Binding-site contacts:
Ligand atom C5 contacts residue ASN285 of chain 1.A at 3.7 Å.
Ligand atom C1 contacts residue ASN285 of chain 1.A at 1.5 Å.
Ligand atom C3 contacts residue ASN285 of chain 1.A at 3.9 Å.
Ligand atom C2 contacts residue ASN285 of chain 1.A at 2.5 Å.
Ligand atom C8 contacts residue SER45 of chain 1.A at 3.9 Å.
Ligand atom C6 contacts residue GLU69 of chain 1.B at 4.2 Å.
Ligand atom C5 contacts residue ASN298 of chain 1.A at 4.1 Å.
Ligand atom C6 contacts residue ASN298 of chain 1.A at 4.3 Å.
Ligand atom O6 contacts residue GLU69 of chain 1.B at 3.0 Å (salt-bridge).
Ligand atom C1 contacts residue VAL297 of chain 1.A at 3.5 Å (hydrophobic).
Ligand atom C2 contacts residue VAL297 of chain 1.A at 3.9 Å (hydrophobic).
Ligand atom N2 contacts residue ASN285 of chain 1.A at 3.0 Å (h-bond).
Ligand atom O6 contacts residue LYS299 of chain 1.A at 3.6 Å.
Ligand atom O7 contacts residue ASN285 of chain 1.A at 3.3 Å (h-bond).
Ligand atom O5 contacts residue ASN285 of chain 1.A at 2.4 Å (h-bond).
Ligand atom O6 contacts residue ASN298 of chain 1.A at 3.4 Å (h-bond).
Ligand atom C1 contacts residue ASN298 of chain 1.A at 4.2 Å.
Ligand atom C8 contacts residue ASN285 of chain 1.A at 4.0 Å.
Ligand atom C4 contacts residue ASN285 of chain 1.A at 4.2 Å.
Ligand atom C7 contacts residue ASN285 of chain 1.A at 3.1 Å.
Ligand atom N2 contacts residue VAL297 of chain 1.A at 3.4 Å (h-bond).
Ligand atom C8 contacts residue VAL297 of chain 1.A at 3.8 Å (hydrophobic).
Ligand atom C8 contacts residue ASN296 of chain 1.A at 4.3 Å.
Ligand atom C7 contacts residue VAL297 of chain 1.A at 4.0 Å (hydrophobic).
Ligand atom O5 contacts residue ASN298 of chain 1.A at 3.8 Å.

Sequence of chain 1.A:
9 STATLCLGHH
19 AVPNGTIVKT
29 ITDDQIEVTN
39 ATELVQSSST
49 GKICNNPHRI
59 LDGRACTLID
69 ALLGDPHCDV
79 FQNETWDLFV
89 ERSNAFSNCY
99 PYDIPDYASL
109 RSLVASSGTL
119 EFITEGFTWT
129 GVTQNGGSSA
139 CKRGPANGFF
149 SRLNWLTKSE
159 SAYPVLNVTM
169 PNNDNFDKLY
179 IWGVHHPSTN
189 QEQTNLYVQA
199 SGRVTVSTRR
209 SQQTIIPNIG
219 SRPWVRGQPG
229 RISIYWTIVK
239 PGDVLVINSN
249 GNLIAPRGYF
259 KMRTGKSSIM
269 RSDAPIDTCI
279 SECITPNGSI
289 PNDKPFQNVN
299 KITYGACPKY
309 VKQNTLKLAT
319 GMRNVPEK

Sequence of chain 1.B:
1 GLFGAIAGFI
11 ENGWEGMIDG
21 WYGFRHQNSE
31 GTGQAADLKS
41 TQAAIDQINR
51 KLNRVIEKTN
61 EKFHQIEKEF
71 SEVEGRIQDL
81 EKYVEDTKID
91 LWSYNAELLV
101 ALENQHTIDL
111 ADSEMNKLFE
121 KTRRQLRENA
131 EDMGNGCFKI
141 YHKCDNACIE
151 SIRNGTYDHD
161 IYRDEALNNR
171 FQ

A small-molecule ligand and the protein it binds are described below.
Small molecule (SMILES): CC(=O)N[C@H]1[C@H](O[C@H]2[C@H](O)[C@@H](NC(C)=O)CO[C@@H]2CO)O[C@H](CO)[C@@H](O)[C@@H]1O